Sequence of chain 1.C:
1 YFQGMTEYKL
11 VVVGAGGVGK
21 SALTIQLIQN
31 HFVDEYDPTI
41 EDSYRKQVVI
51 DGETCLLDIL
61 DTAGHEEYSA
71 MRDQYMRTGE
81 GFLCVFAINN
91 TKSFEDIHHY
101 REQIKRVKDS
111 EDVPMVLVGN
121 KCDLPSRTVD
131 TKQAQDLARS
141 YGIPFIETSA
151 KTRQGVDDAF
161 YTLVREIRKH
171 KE

The protein below binds the small molecule below.
Small molecule (SMILES): Nc1nc2c(ncn2[C@@H]2O[C@H](CO[P](=O)(O)O[P](=O)(O)NP(=O)(O)O)[C@@H](O)[C@H]2O)c(=O)[nH]1

Binding-site contacts:
Ligand atom C2' contacts residue VAL33 of chain 1.C at 3.5 Å (hydrophobic).
Ligand atom N3B contacts residue GLY17 of chain 1.C at 3.1 Å (h-bond).
Ligand atom O6 contacts residue SER149 of chain 1.C at 3.4 Å.
Ligand atom O6 contacts residue ASP123 of chain 1.C at 3.5 Å (salt-bridge).
Ligand atom O2' contacts residue VAL33 of chain 1.C at 2.6 Å (h-bond).
Ligand atom PB contacts residue LYS20 of chain 1.C at 3.6 Å.
Ligand atom O1A contacts residue GLY19 of chain 1.C at 3.3 Å.
Ligand atom O1B contacts residue LYS20 of chain 1.C at 3.5 Å (salt-bridge).
Ligand atom O6 contacts residue ASN120 of chain 1.C at 3.3 Å (h-bond).
Ligand atom O1A contacts residue SER21 of chain 1.C at 3.3 Å (h-bond).
Ligand atom O2' contacts residue ASP34 of chain 1.C at 3.1 Å (salt-bridge).
Ligand atom N2 contacts residue ASP123 of chain 1.C at 2.9 Å (salt-bridge).
Ligand atom O1G contacts residue THR39 of chain 1.C at 3.0 Å (h-bond).
Ligand atom O1B contacts residue SER21 of chain 1.C at 3.0 Å (h-bond).
Ligand atom C3' contacts residue GLU35 of chain 1.C at 3.5 Å.
Ligand atom O2B contacts residue GLY17 of chain 1.C at 3.5 Å (h-bond).
Ligand atom N7 contacts residue ASN120 of chain 1.C at 3.1 Å (h-bond).
Ligand atom O2B contacts residue LYS20 of chain 1.C at 2.9 Å (salt-bridge).
Ligand atom N1 contacts residue ASP123 of chain 1.C at 2.9 Å (salt-bridge).
Ligand atom O1B contacts residue MG1 of chain 1.N at 2.0 Å.
Ligand atom O2B contacts residue GLY19 of chain 1.C at 3.0 Å (h-bond).
Ligand atom O3' contacts residue ASP34 of chain 1.C at 2.8 Å (salt-bridge).
Ligand atom O6 contacts residue LYS121 of chain 1.C at 3.4 Å.
Ligand atom O1A contacts residue ALA22 of chain 1.C at 2.8 Å (h-bond).
Ligand atom O2G contacts residue GLY64 of chain 1.C at 2.8 Å (h-bond).
Ligand atom O3A contacts residue GLY19 of chain 1.C at 3.2 Å (h-bond).
Ligand atom O1G contacts residue MG1 of chain 1.N at 2.1 Å.
Ligand atom C8 contacts residue ALA22 of chain 1.C at 3.5 Å (hydrophobic).
Ligand atom C5' contacts residue GLY17 of chain 1.C at 3.6 Å.
Ligand atom O2B contacts residue VAL18 of chain 1.C at 3.2 Å (h-bond).
Ligand atom O3G contacts residue PRO38 of chain 1.C at 3.4 Å.
Ligand atom PB contacts residue MG1 of chain 1.N at 3.2 Å.
Ligand atom N3B contacts residue MG1 of chain 1.N at 3.4 Å.
Ligand atom C8 contacts residue GLY19 of chain 1.C at 3.6 Å.
Ligand atom O4' contacts residue LYS121 of chain 1.C at 3.2 Å (salt-bridge).
Ligand atom N2 contacts residue LEU124 of chain 1.C at 3.5 Å.
Ligand atom O2' contacts residue PHE32 of chain 1.C at 3.4 Å.
Ligand atom O6 contacts residue ALA150 of chain 1.C at 2.7 Å (h-bond).
Ligand atom O2G contacts residue LYS20 of chain 1.C at 2.5 Å (salt-bridge).
Ligand atom PG contacts residue MG1 of chain 1.N at 3.2 Å.